This small molecule binds to this protein.
Small molecule (SMILES): N[C@@H](Cc1c[nH]c2c(Br)cccc12)C(=O)O

Sequence of chain 1.B:
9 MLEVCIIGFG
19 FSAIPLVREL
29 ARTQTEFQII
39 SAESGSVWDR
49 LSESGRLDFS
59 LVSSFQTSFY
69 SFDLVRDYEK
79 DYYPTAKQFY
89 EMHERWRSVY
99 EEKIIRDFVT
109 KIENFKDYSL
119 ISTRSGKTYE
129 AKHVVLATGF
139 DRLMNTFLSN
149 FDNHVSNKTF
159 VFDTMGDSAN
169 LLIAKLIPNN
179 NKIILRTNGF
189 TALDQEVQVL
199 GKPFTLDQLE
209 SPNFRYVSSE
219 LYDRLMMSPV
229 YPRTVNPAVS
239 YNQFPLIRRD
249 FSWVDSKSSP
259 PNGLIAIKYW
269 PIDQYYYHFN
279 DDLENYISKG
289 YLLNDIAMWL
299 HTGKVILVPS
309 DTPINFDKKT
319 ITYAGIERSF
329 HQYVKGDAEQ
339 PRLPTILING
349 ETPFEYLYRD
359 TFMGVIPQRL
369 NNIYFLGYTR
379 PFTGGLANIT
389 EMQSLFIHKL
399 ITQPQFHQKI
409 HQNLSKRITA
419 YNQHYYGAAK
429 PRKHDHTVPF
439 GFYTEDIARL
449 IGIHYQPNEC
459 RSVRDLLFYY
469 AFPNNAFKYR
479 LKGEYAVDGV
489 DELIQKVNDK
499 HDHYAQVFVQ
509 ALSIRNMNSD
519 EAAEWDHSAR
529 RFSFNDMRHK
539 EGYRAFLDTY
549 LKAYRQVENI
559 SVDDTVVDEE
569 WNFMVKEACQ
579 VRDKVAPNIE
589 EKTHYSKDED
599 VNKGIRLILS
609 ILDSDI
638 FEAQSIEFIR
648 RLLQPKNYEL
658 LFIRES

Binding-site contacts:
Ligand atom C07 contacts residue MET224 of chain 1.B at 3.5 Å (hydrophobic).
Ligand atom C09 contacts residue GLU208 of chain 1.B at 3.7 Å.
Ligand atom C14 contacts residue LYS595 of chain 1.B at 4.1 Å.
Ligand atom C05 contacts residue LEU223 of chain 1.B at 3.7 Å (hydrophobic).
Ligand atom O16 contacts residue LEU223 of chain 1.B at 3.5 Å (h-bond).
Ligand atom C04 contacts residue PHE532 of chain 1.B at 3.4 Å (hydrophobic).
Ligand atom C08 contacts residue PHE532 of chain 1.B at 3.5 Å (hydrophobic).
Ligand atom C09 contacts residue PHE532 of chain 1.B at 3.7 Å (hydrophobic).
Ligand atom O15 contacts residue SER531 of chain 1.B at 2.5 Å (h-bond).
Ligand atom C05 contacts residue MET224 of chain 1.B at 3.8 Å (hydrophobic).
Ligand atom BR13 contacts residue VAL228 of chain 1.B at 3.6 Å.
Ligand atom C04 contacts residue LEU207 of chain 1.B at 4.0 Å (hydrophobic).
Ligand atom C10 contacts residue GLU208 of chain 1.B at 3.5 Å.
Ligand atom C02 contacts residue GLN508 of chain 1.B at 3.4 Å.
Ligand atom O15 contacts residue LYS595 of chain 1.B at 3.7 Å.
Ligand atom BR13 contacts residue MET224 of chain 1.B at 3.4 Å.
Ligand atom C03 contacts residue PHE532 of chain 1.B at 4.1 Å (hydrophobic).
Ligand atom N01 contacts residue LEU223 of chain 1.B at 2.8 Å (h-bond).
Ligand atom C11 contacts residue PHE380 of chain 1.B at 3.9 Å (hydrophobic).
Ligand atom C11 contacts residue LEU191 of chain 1.B at 4.0 Å (hydrophobic).
Ligand atom BR13 contacts residue PHE380 of chain 1.B at 3.8 Å.
Ligand atom C04 contacts residue MET224 of chain 1.B at 4.0 Å (hydrophobic).
Ligand atom C10 contacts residue LEU204 of chain 1.B at 3.7 Å (hydrophobic).
Ligand atom C14 contacts residue SER531 of chain 1.B at 3.7 Å.
Ligand atom C03 contacts residue LEU207 of chain 1.B at 3.2 Å (hydrophobic).
Ligand atom C09 contacts residue LEU204 of chain 1.B at 3.5 Å (hydrophobic).
Ligand atom C12 contacts residue MET224 of chain 1.B at 3.5 Å (hydrophobic).
Ligand atom C02 contacts residue LEU207 of chain 1.B at 3.4 Å (hydrophobic).
Ligand atom C05 contacts residue PHE532 of chain 1.B at 3.5 Å (hydrophobic).
Ligand atom N06 contacts residue PHE532 of chain 1.B at 3.7 Å.
Ligand atom O16 contacts residue GLN508 of chain 1.B at 3.1 Å (h-bond).
Ligand atom C08 contacts residue MET224 of chain 1.B at 3.9 Å (hydrophobic).
Ligand atom N06 contacts residue MET224 of chain 1.B at 2.9 Å (h-bond).
Ligand atom C10 contacts residue MET224 of chain 1.B at 4.0 Å (hydrophobic).
Ligand atom C14 contacts residue GLN508 of chain 1.B at 3.8 Å.
Ligand atom N01 contacts residue GLN508 of chain 1.B at 2.9 Å (h-bond).
Ligand atom N01 contacts residue LEU207 of chain 1.B at 3.3 Å (h-bond).
Ligand atom C11 contacts residue THR381 of chain 1.B at 4.0 Å.
Ligand atom C11 contacts residue MET224 of chain 1.B at 3.7 Å (hydrophobic).
Ligand atom C07 contacts residue PHE532 of chain 1.B at 3.7 Å (hydrophobic).